Binding-site contacts:
Ligand atom C18 contacts residue PRO146 of chain 1.A at 4.2 Å (hydrophobic).
Ligand atom O61 contacts residue PRO146 of chain 1.A at 3.5 Å.
Ligand atom C2 contacts residue TRP274 of chain 2.A at 3.5 Å (hydrophobic).
Ligand atom O61 contacts residue GLU449 of chain 1.A at 2.7 Å (salt-bridge).
Ligand atom O6 contacts residue PRO450 of chain 1.A at 2.9 Å (h-bond).
Ligand atom C19 contacts residue VAL149 of chain 1.A at 4.1 Å (hydrophobic).
Ligand atom O2 contacts residue ASP452 of chain 1.A at 4.0 Å.
Ligand atom C22 contacts residue VAL149 of chain 1.A at 3.6 Å (hydrophobic).
Ligand atom C11 contacts residue PRO450 of chain 1.A at 4.2 Å (hydrophobic).
Ligand atom C22 contacts residue GLY145 of chain 1.A at 3.3 Å.
Ligand atom O6 contacts residue GLU449 of chain 1.A at 3.1 Å (salt-bridge).
Ligand atom C1 contacts residue TRP274 of chain 2.A at 3.5 Å (hydrophobic).
Ligand atom O1 contacts residue GLU449 of chain 1.A at 3.3 Å (salt-bridge).
Ligand atom O55 contacts residue TRP274 of chain 2.A at 3.4 Å.
Ligand atom O16 contacts residue GLY145 of chain 1.A at 4.1 Å.
Ligand atom C34 contacts residue MET148 of chain 1.A at 4.2 Å (hydrophobic).
Ligand atom C11 contacts residue ARG143 of chain 1.A at 3.3 Å.
Ligand atom C5 contacts residue GLY279 of chain 2.A at 4.1 Å.
Ligand atom C10 contacts residue GLY279 of chain 2.A at 4.0 Å.
Ligand atom O16 contacts residue TRP281 of chain 2.A at 4.2 Å.
Ligand atom C4 contacts residue TRP281 of chain 2.A at 3.8 Å (hydrophobic).
Ligand atom O6 contacts residue ARG143 of chain 1.A at 3.5 Å.
Ligand atom C28 contacts residue VAL149 of chain 1.A at 4.0 Å (hydrophobic).
Ligand atom C57 contacts residue ARG143 of chain 1.A at 3.6 Å.
Ligand atom C57 contacts residue GLU449 of chain 1.A at 3.4 Å.
Ligand atom O61 contacts residue LEU144 of chain 1.A at 3.5 Å (h-bond).
Ligand atom C18 contacts residue GLY145 of chain 1.A at 3.9 Å.
Ligand atom O5 contacts residue TRP281 of chain 2.A at 3.9 Å.
Ligand atom C11 contacts residue GLU449 of chain 1.A at 3.3 Å.
Ligand atom C43 contacts residue PHE74 of chain 1.A at 4.1 Å (hydrophobic).
Ligand atom C9 contacts residue GLU449 of chain 1.A at 3.8 Å.
Ligand atom O61 contacts residue ARG143 of chain 1.A at 3.6 Å.
Ligand atom O5 contacts residue PRO146 of chain 1.A at 3.6 Å.
Ligand atom O61 contacts residue GLY145 of chain 1.A at 3.3 Å (h-bond).
Ligand atom O49 contacts residue TRP274 of chain 2.A at 3.5 Å.
Ligand atom O5 contacts residue GLY145 of chain 1.A at 3.5 Å.
Ligand atom O61 contacts residue TRP281 of chain 2.A at 3.5 Å (h-bond).
Ligand atom C57 contacts residue PRO146 of chain 1.A at 3.7 Å (hydrophobic).
Ligand atom C43 contacts residue PHE152 of chain 1.A at 4.1 Å (hydrophobic).
Ligand atom O3 contacts residue GLY279 of chain 2.A at 4.1 Å.

This small molecule binds to this protein.
Small molecule (SMILES): CCCCCCCCCCO[C@@H]1O[C@H](CO)[C@@H](O[C@H]2O[C@H](CO)[C@@H](O)[C@H](O)[C@H]2O)[C@H](O)[C@H]1O

Sequence of chain 2.A:
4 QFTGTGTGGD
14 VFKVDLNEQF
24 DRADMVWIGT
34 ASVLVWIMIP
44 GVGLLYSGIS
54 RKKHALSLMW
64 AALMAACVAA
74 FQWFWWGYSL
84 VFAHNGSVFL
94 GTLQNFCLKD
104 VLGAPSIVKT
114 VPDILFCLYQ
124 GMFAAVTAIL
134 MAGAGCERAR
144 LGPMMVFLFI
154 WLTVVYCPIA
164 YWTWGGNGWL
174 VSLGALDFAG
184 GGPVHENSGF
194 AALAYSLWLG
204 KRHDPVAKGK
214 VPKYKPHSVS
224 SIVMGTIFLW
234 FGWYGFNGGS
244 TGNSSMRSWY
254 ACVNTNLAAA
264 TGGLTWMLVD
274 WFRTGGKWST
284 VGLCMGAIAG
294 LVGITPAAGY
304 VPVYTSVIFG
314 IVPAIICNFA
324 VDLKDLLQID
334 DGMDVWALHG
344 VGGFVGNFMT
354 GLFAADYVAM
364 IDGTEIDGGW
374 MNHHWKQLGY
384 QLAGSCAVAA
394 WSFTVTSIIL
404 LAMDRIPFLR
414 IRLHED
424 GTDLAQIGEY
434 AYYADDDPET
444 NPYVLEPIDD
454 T

Sequence of chain 1.A:
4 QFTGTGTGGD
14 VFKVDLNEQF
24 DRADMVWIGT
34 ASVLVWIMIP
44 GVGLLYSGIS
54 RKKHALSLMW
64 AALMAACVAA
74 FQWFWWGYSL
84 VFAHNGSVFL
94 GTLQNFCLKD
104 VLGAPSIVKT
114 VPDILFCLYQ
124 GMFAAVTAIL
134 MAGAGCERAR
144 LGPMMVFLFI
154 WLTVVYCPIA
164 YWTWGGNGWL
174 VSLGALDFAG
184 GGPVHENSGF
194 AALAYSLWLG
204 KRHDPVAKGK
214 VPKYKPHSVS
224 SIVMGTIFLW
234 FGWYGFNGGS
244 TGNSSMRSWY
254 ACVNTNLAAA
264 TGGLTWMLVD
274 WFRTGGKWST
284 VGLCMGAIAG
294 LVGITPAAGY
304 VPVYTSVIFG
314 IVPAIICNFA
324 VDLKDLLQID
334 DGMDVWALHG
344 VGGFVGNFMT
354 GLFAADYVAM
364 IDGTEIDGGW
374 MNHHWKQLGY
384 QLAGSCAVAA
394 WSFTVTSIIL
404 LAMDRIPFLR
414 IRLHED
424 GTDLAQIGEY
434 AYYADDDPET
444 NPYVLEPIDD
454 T